Sequence of chain 1.C:
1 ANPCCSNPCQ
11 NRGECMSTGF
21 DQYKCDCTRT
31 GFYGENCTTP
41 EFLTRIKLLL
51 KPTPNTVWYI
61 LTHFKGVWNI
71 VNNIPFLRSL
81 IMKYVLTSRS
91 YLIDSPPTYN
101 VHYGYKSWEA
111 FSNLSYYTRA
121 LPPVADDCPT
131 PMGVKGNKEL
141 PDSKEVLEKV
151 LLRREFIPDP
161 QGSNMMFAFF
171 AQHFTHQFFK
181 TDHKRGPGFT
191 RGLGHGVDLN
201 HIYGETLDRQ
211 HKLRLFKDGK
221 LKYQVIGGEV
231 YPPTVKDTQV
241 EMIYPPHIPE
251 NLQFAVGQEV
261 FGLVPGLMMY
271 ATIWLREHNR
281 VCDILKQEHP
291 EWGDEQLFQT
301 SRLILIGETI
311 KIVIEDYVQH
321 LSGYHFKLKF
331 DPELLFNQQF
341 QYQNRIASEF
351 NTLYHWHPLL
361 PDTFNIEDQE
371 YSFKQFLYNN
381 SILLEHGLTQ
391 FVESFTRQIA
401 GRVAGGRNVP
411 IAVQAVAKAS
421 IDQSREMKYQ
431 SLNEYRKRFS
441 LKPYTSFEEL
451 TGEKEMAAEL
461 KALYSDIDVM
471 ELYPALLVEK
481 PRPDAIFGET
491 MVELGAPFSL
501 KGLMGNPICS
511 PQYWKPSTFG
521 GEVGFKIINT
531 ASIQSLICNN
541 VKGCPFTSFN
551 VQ

This protein binds this small molecule.
Small molecule (SMILES): CC(=O)N[C@H]1[C@H](O[C@H]2[C@H](O)[C@@H](NC(C)=O)CO[C@@H]2CO)O[C@H](CO)[C@@H](O)[C@@H]1O

Sequence of chain 1.D:
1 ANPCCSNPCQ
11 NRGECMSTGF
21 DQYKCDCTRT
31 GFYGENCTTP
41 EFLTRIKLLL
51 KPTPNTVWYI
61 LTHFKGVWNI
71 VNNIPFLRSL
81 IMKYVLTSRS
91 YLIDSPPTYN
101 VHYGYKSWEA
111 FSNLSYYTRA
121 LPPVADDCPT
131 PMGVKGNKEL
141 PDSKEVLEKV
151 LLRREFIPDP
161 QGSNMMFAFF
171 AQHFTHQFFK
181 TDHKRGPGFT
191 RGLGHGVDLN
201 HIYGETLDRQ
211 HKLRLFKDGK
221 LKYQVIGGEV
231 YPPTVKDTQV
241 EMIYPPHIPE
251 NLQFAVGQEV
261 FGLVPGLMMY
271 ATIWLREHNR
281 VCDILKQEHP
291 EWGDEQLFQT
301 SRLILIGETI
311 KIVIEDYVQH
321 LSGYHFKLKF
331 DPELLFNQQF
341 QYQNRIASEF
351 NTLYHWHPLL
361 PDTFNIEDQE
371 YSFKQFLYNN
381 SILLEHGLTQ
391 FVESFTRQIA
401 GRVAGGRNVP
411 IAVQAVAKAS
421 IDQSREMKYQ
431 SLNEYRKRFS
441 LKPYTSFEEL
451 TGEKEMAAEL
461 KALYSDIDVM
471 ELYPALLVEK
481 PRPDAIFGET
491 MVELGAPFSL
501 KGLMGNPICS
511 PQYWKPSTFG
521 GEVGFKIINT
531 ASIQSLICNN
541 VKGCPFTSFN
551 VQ

Binding-site contacts:
Ligand atom C1 contacts residue ARG185 of chain 1.C at 3.8 Å.
Ligand atom C4 contacts residue ASN113 of chain 1.C at 4.2 Å.
Ligand atom C6 contacts residue PHE189 of chain 1.C at 3.8 Å (hydrophobic).
Ligand atom O7 contacts residue LEU207 of chain 1.D at 4.0 Å.
Ligand atom N2 contacts residue ARG185 of chain 1.C at 4.1 Å.
Ligand atom O7 contacts residue ARG185 of chain 1.C at 2.7 Å (salt-bridge).
Ligand atom C5 contacts residue TYR116 of chain 1.C at 4.3 Å (hydrophobic).
Ligand atom O6 contacts residue ASP208 of chain 1.D at 4.0 Å.
Ligand atom C2 contacts residue ASN113 of chain 1.C at 2.5 Å.
Ligand atom C1 contacts residue TYR116 of chain 1.C at 4.0 Å (hydrophobic).
Ligand atom C8 contacts residue ASN113 of chain 1.C at 4.3 Å.
Ligand atom C8 contacts residue PHE189 of chain 1.C at 3.9 Å (hydrophobic).
Ligand atom C5 contacts residue ARG185 of chain 1.C at 4.1 Å.
Ligand atom C4 contacts residue LEU207 of chain 1.D at 4.2 Å (hydrophobic).
Ligand atom C2 contacts residue LEU207 of chain 1.D at 4.4 Å (hydrophobic).
Ligand atom O7 contacts residue ASN113 of chain 1.C at 3.8 Å.
Ligand atom C3 contacts residue ASN113 of chain 1.C at 3.8 Å.
Ligand atom O6 contacts residue LEU207 of chain 1.D at 4.0 Å.
Ligand atom N2 contacts residue ASN113 of chain 1.C at 3.0 Å (h-bond).
Ligand atom O5 contacts residue GLU109 of chain 1.C at 3.5 Å (salt-bridge).
Ligand atom C1 contacts residue GLU109 of chain 1.C at 3.7 Å.
Ligand atom C1 contacts residue ASN113 of chain 1.C at 1.4 Å.
Ligand atom C8 contacts residue ARG185 of chain 1.C at 3.8 Å.
Ligand atom O5 contacts residue ARG185 of chain 1.C at 4.3 Å.
Ligand atom C6 contacts residue TYR116 of chain 1.C at 3.6 Å (hydrophobic).
Ligand atom O5 contacts residue ASN113 of chain 1.C at 2.3 Å (h-bond).
Ligand atom C2 contacts residue GLU109 of chain 1.C at 4.2 Å.
Ligand atom C3 contacts residue ARG185 of chain 1.C at 3.8 Å.
Ligand atom O5 contacts residue PHE189 of chain 1.C at 4.2 Å.
Ligand atom O5 contacts residue TYR116 of chain 1.C at 3.5 Å.
Ligand atom O4 contacts residue ARG185 of chain 1.C at 2.8 Å (salt-bridge).
Ligand atom C7 contacts residue ASN113 of chain 1.C at 3.6 Å.
Ligand atom C5 contacts residue PHE189 of chain 1.C at 3.9 Å (hydrophobic).
Ligand atom O6 contacts residue TYR116 of chain 1.C at 3.7 Å.
Ligand atom O3 contacts residue ARG185 of chain 1.C at 4.2 Å.
Ligand atom C4 contacts residue ARG185 of chain 1.C at 3.7 Å.
Ligand atom C7 contacts residue ARG185 of chain 1.C at 3.6 Å.
Ligand atom C1 contacts residue SER115 of chain 1.C at 4.3 Å.
Ligand atom C5 contacts residue ASN113 of chain 1.C at 3.6 Å.
Ligand atom C2 contacts residue ARG185 of chain 1.C at 3.9 Å.